Sequence of chain 1.D:
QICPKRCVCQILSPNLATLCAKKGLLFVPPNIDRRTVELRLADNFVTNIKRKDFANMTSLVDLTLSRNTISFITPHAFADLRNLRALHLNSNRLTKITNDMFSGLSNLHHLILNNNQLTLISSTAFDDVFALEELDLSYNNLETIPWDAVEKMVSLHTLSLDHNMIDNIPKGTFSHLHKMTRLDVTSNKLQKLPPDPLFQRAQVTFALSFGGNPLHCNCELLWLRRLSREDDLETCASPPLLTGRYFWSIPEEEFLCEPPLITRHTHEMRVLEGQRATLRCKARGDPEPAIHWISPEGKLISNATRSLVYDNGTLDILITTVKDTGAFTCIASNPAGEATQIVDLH

A small-molecule ligand and the protein it binds are described below.
Small molecule (SMILES): CC(=O)N[C@@H]1[C@@H](O)[C@H](O)[C@@H](CO)O[C@H]1O

Binding-site contacts:
Ligand atom C2 contacts residue ASN56 of chain 1.D at 2.4 Å.
Ligand atom O7 contacts residue ARG34 of chain 1.D at 4.4 Å.
Ligand atom N2 contacts residue ASN56 of chain 1.D at 2.9 Å (h-bond).
Ligand atom C8 contacts residue ALA55 of chain 1.D at 4.3 Å (hydrophobic).
Ligand atom C8 contacts residue ASN56 of chain 1.D at 4.5 Å.
Ligand atom C7 contacts residue ASN56 of chain 1.D at 3.3 Å.
Ligand atom C4 contacts residue ASN56 of chain 1.D at 4.2 Å.
Ligand atom C5 contacts residue ASN56 of chain 1.D at 3.7 Å.
Ligand atom C1 contacts residue ASN56 of chain 1.D at 1.4 Å.
Ligand atom C8 contacts residue LYS52 of chain 1.D at 4.5 Å.
Ligand atom C3 contacts residue ASN56 of chain 1.D at 3.8 Å.
Ligand atom O5 contacts residue ASN56 of chain 1.D at 2.4 Å (h-bond).
Ligand atom C8 contacts residue ARG34 of chain 1.D at 4.3 Å.
Ligand atom O7 contacts residue ASN56 of chain 1.D at 3.2 Å (h-bond).